Binding-site contacts:
Ligand atom O11 contacts residue GLU358 of chain 1.A at 2.3 Å (salt-bridge).
Ligand atom C04 contacts residue GLY78 of chain 1.A at 3.1 Å.
Ligand atom O11 contacts residue LYS344 of chain 1.A at 2.8 Å (salt-bridge).
Ligand atom O03 contacts residue ALA164 of chain 1.A at 3.1 Å.
Ligand atom C04 contacts residue ALA165 of chain 1.A at 3.7 Å (hydrophobic).
Ligand atom O13 contacts residue ASP422 of chain 1.A at 2.8 Å (salt-bridge).
Ligand atom O05 contacts residue GLY78 of chain 1.A at 2.6 Å (h-bond).
Ligand atom O11 contacts residue ILE207 of chain 1.A at 4.0 Å.
Ligand atom C08 contacts residue GLU358 of chain 1.A at 3.0 Å.
Ligand atom C06 contacts residue GLY78 of chain 1.A at 3.8 Å.
Ligand atom O05 contacts residue ALA164 of chain 1.A at 3.0 Å.
Ligand atom C04 contacts residue HIS452 of chain 1.A at 3.8 Å.
Ligand atom O05 contacts residue GLY77 of chain 1.A at 3.4 Å.
Ligand atom C06 contacts residue ILE207 of chain 1.A at 4.1 Å (hydrophobic).
Ligand atom O09 contacts residue GLU358 of chain 1.A at 2.1 Å (salt-bridge).
Ligand atom C08 contacts residue ILE207 of chain 1.A at 3.7 Å (hydrophobic).
Ligand atom C12 contacts residue ASP422 of chain 1.A at 3.7 Å.
Ligand atom C10 contacts residue GLU358 of chain 1.A at 3.0 Å.
Ligand atom C10 contacts residue ILE207 of chain 1.A at 3.8 Å (hydrophobic).
Ligand atom C04 contacts residue GLY77 of chain 1.A at 4.1 Å.
Ligand atom O05 contacts residue ALA165 of chain 1.A at 2.8 Å (h-bond).
Ligand atom O03 contacts residue GLY78 of chain 1.A at 4.0 Å.
Ligand atom C02 contacts residue HIS452 of chain 1.A at 3.2 Å.
Ligand atom C14 contacts residue HIS452 of chain 1.A at 3.6 Å.
Ligand atom C04 contacts residue ALA164 of chain 1.A at 3.2 Å (hydrophobic).
Ligand atom C07 contacts residue GLY78 of chain 1.A at 3.4 Å.
Ligand atom C01 contacts residue GLY78 of chain 1.A at 3.9 Å.
Ligand atom C10 contacts residue LYS344 of chain 1.A at 3.6 Å.
Ligand atom O09 contacts residue TYR79 of chain 1.A at 3.5 Å.
Ligand atom O11 contacts residue PHE349 of chain 1.A at 3.8 Å.
Ligand atom O09 contacts residue PRO357 of chain 1.A at 4.1 Å.
Ligand atom C06 contacts residue ALA164 of chain 1.A at 4.1 Å (hydrophobic).
Ligand atom C14 contacts residue ILE207 of chain 1.A at 4.0 Å (hydrophobic).
Ligand atom O03 contacts residue HIS452 of chain 1.A at 2.8 Å (h-bond).
Ligand atom C12 contacts residue LYS344 of chain 1.A at 3.5 Å.
Ligand atom C06 contacts residue HIS452 of chain 1.A at 4.1 Å.
Ligand atom C07 contacts residue ALA165 of chain 1.A at 4.1 Å (hydrophobic).
Ligand atom C14 contacts residue ASP422 of chain 1.A at 3.6 Å.
Ligand atom O13 contacts residue LYS344 of chain 1.A at 2.6 Å (salt-bridge).
Ligand atom O09 contacts residue ILE207 of chain 1.A at 3.9 Å.

This protein binds this small molecule.
Small molecule (SMILES): CCOC(=O)c1cc(O)c(O)c(O)c1

Sequence of chain 1.A:
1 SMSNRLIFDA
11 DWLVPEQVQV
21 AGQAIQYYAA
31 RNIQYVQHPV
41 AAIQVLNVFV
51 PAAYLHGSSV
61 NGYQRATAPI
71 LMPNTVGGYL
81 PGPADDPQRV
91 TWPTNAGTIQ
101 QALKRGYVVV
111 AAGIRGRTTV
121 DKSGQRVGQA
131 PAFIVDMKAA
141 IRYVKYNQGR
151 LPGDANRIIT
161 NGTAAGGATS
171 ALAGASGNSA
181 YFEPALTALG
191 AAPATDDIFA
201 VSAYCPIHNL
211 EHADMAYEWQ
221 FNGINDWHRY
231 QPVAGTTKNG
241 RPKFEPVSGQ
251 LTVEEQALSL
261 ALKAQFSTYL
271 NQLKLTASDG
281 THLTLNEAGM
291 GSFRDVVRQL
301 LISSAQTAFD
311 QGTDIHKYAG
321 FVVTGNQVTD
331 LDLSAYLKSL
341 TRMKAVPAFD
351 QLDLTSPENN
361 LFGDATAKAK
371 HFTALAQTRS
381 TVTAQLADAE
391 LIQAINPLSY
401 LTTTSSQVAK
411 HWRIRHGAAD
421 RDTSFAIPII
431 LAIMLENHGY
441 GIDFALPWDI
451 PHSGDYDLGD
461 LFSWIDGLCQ